Binding-site contacts:
Ligand atom C8 contacts residue ASN37 of chain 1.A at 4.4 Å.
Ligand atom C3 contacts residue ASN37 of chain 1.A at 3.8 Å.
Ligand atom O5 contacts residue PRO9 of chain 1.A at 4.3 Å.
Ligand atom C6 contacts residue PRO9 of chain 1.A at 4.1 Å (hydrophobic).
Ligand atom N2 contacts residue ASN37 of chain 1.A at 2.9 Å (h-bond).
Ligand atom O5 contacts residue TYR24 of chain 1.A at 3.8 Å.
Ligand atom C4 contacts residue ASN37 of chain 1.A at 4.2 Å.
Ligand atom O6 contacts residue PRO9 of chain 1.A at 4.4 Å.
Ligand atom C6 contacts residue TYR24 of chain 1.A at 4.1 Å (hydrophobic).
Ligand atom C1 contacts residue ASN37 of chain 1.A at 1.4 Å.
Ligand atom O5 contacts residue ASN37 of chain 1.A at 2.4 Å (h-bond).
Ligand atom O7 contacts residue ASN37 of chain 1.A at 3.2 Å (h-bond).
Ligand atom C5 contacts residue ASN37 of chain 1.A at 3.6 Å.
Ligand atom C5 contacts residue TYR24 of chain 1.A at 4.0 Å (hydrophobic).
Ligand atom C1 contacts residue TYR24 of chain 1.A at 4.2 Å (hydrophobic).
Ligand atom C7 contacts residue ASN37 of chain 1.A at 3.2 Å.
Ligand atom C2 contacts residue ASN37 of chain 1.A at 2.4 Å.
Ligand atom C8 contacts residue TYR7 of chain 1.A at 3.9 Å (hydrophobic).

Sequence of chain 1.A:
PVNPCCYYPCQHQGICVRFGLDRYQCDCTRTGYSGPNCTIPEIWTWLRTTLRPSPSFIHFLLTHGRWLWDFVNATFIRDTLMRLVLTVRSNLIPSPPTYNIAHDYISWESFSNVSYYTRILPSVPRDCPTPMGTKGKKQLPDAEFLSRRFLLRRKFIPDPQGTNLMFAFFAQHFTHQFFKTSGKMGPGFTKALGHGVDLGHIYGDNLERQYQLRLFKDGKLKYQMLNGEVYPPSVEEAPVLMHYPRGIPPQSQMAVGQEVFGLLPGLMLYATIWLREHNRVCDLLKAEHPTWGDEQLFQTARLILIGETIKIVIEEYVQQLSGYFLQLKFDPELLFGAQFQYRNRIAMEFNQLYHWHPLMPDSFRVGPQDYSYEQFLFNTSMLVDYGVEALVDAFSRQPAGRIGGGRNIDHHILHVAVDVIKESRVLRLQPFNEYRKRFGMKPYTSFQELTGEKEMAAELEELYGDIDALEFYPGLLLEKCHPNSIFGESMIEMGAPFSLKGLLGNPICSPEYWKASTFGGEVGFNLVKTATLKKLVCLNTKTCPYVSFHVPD

The small molecule below binds the protein below.
Small molecule (SMILES): CC(=O)N[C@H]1[C@H](O[C@H]2[C@H](O)[C@@H](NC(C)=O)CO[C@@H]2CO)O[C@H](CO)[C@@H](O)[C@@H]1O